Binding-site contacts:
Ligand atom O5' contacts residue LYS69 of chain 1.A at 3.8 Å.
Ligand atom P contacts residue THR72 of chain 1.A at 3.9 Å.
Ligand atom C2' contacts residue THR72 of chain 1.A at 3.9 Å.
Ligand atom O6 contacts residue ASN84 of chain 1.A at 3.4 Å (h-bond).
Ligand atom OP2 contacts residue THR72 of chain 1.A at 2.8 Å (h-bond).
Ligand atom C7 contacts residue ALA60 of chain 1.A at 3.4 Å (hydrophobic).
Ligand atom O3' contacts residue ARG76 of chain 1.A at 3.4 Å.
Ligand atom C2 contacts residue PHE64 of chain 1.A at 3.2 Å (hydrophobic).
Ligand atom OP2 contacts residue LYS69 of chain 1.A at 3.2 Å.
Ligand atom C6 contacts residue ILE77 of chain 1.A at 3.4 Å (hydrophobic).
Ligand atom C5' contacts residue ARG76 of chain 1.A at 3.5 Å.
Ligand atom N3 contacts residue ARG68 of chain 1.A at 3.4 Å.
Ligand atom C3' contacts residue LYS69 of chain 1.A at 3.9 Å.
Ligand atom C7 contacts residue ILE77 of chain 1.A at 3.7 Å (hydrophobic).
Ligand atom C8 contacts residue TYR75 of chain 1.A at 3.2 Å (hydrophobic).
Ligand atom OP1 contacts residue ARG76 of chain 1.A at 2.8 Å (salt-bridge).
Ligand atom O4 contacts residue LYS56 of chain 1.A at 3.3 Å.
Ligand atom C2 contacts residue ASP65 of chain 1.A at 3.6 Å.
Ligand atom C7 contacts residue LYS56 of chain 1.A at 3.6 Å.
Ligand atom N7 contacts residue TYR75 of chain 1.A at 3.3 Å.
Ligand atom O4' contacts residue TRP73 of chain 1.A at 3.9 Å.
Ligand atom C6 contacts residue TRP73 of chain 1.A at 3.8 Å (hydrophobic).
Ligand atom N3 contacts residue LEU36 of chain 1.A at 3.8 Å.
Ligand atom O5' contacts residue THR72 of chain 1.A at 3.7 Å.
Ligand atom N3 contacts residue PHE64 of chain 1.A at 3.7 Å.
Ligand atom C2' contacts residue TYR75 of chain 1.A at 3.9 Å (hydrophobic).
Ligand atom N6 contacts residue SER63 of chain 1.A at 3.5 Å (h-bond).
Ligand atom C2 contacts residue ARG68 of chain 1.A at 3.5 Å.
Ligand atom C5 contacts residue ILE77 of chain 1.A at 3.7 Å (hydrophobic).
Ligand atom C5 contacts residue TRP73 of chain 1.A at 3.5 Å (hydrophobic).
Ligand atom N1 contacts residue PHE64 of chain 1.A at 3.2 Å.
Ligand atom C4 contacts residue TRP73 of chain 1.A at 3.5 Å (hydrophobic).
Ligand atom N1 contacts residue ASP65 of chain 1.A at 3.0 Å (salt-bridge).
Ligand atom N1 contacts residue ILE77 of chain 1.A at 3.7 Å.
Ligand atom O2 contacts residue ASN80 of chain 1.A at 2.9 Å (h-bond).
Ligand atom N3 contacts residue TRP73 of chain 1.A at 3.8 Å.
Ligand atom OP1 contacts residue THR72 of chain 1.A at 3.6 Å.
Ligand atom N1 contacts residue LEU36 of chain 1.A at 3.9 Å.
Ligand atom C2' contacts residue ILE77 of chain 1.A at 3.9 Å (hydrophobic).
Ligand atom C2 contacts residue LEU36 of chain 1.A at 3.5 Å (hydrophobic).

Sequence of chain 1.A:
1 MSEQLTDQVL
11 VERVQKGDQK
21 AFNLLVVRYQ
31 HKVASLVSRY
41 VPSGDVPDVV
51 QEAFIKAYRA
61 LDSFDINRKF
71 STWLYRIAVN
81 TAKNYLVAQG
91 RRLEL

A protein and the small-molecule ligand that binds it are described below.
Small molecule (SMILES): Cc1cn([C@H]2C[C@H](O[P](=O)(O)OC[C@H]3O[C@@H](n4cnc5c4NC=NC5N)C[C@@H]3O[P](=O)(O)OC[C@H]3O[C@@H](n4cnc5c4NC=NC5N)C[C@@H]3O[P](=O)(O)OC[C@H]3O[C@@H](n4cnc5c4NC=NC5N)C[C@@H]3O[P](=O)(O)OC[C@H]3O[C@@H](n4cnc5c4NC=NC5N)C[C@@H]3O)[C@@H](CO[P](=O)(O)O[C@H]3C[C@H](n4cnc5c(=O)[nH+]c(N)[nH]c54)O[C@@H]3CO)O2)c(=O)[nH]c1=O